Sequence of chain 1.A:
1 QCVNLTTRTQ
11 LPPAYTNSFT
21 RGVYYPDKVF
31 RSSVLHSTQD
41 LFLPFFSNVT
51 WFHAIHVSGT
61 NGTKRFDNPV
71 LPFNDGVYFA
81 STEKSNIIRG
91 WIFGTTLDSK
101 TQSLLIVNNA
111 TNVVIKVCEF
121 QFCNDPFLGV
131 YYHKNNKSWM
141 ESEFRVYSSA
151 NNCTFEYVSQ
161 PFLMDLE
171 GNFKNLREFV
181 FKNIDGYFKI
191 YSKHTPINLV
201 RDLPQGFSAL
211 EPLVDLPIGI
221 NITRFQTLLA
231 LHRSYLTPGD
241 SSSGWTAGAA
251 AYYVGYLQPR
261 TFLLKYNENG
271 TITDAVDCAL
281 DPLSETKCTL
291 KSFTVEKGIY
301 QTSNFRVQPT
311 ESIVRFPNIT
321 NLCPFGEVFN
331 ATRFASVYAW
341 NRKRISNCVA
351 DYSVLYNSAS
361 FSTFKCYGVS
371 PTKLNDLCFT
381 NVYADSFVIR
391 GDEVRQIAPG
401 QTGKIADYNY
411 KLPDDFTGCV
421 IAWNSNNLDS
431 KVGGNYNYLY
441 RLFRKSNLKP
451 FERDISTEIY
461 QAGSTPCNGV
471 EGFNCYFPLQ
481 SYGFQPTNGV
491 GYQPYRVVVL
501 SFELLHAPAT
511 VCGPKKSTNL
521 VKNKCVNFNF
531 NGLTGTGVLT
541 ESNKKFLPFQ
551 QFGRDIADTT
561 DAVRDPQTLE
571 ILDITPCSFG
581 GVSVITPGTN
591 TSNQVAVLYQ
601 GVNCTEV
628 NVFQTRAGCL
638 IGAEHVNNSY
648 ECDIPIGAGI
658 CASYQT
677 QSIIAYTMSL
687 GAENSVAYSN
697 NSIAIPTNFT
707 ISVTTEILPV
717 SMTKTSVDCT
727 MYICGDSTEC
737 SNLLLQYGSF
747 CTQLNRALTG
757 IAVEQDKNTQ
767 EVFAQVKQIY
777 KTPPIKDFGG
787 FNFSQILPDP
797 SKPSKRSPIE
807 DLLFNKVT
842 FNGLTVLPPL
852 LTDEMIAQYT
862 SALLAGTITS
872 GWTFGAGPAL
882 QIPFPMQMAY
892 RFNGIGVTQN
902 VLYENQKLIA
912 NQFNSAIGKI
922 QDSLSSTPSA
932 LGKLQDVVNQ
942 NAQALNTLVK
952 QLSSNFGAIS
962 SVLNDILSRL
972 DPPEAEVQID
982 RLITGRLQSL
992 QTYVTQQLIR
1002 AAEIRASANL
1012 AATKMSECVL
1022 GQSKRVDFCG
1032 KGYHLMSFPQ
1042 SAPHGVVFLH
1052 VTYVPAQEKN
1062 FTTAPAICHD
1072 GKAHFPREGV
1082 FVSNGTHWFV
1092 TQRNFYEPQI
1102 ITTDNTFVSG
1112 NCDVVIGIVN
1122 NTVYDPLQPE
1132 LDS

Binding-site contacts:
Ligand atom O7 contacts residue ASN1121 of chain 1.A at 3.9 Å.
Ligand atom C3 contacts residue ASN1121 of chain 1.A at 3.8 Å.
Ligand atom C1 contacts residue ASN1121 of chain 1.A at 1.4 Å.
Ligand atom C7 contacts residue ASN1121 of chain 1.A at 3.6 Å.
Ligand atom C4 contacts residue ASN1121 of chain 1.A at 4.2 Å.
Ligand atom N2 contacts residue ASN1121 of chain 1.A at 2.9 Å (h-bond).
Ligand atom C5 contacts residue ASN1121 of chain 1.A at 3.6 Å.
Ligand atom C2 contacts residue ASN1121 of chain 1.A at 2.5 Å.
Ligand atom O5 contacts residue ASN1121 of chain 1.A at 2.3 Å (h-bond).

A protein and the small-molecule ligand that binds it are described below.
Small molecule (SMILES): CC(=O)N[C@H]1[C@H](O[C@H]2[C@H](O)[C@@H](NC(C)=O)CO[C@@H]2CO)O[C@H](CO)[C@@H](O)[C@@H]1O